Binding-site contacts:
Ligand atom C5 contacts residue VAL40 of chain 1.A at 3.1 Å (hydrophobic).
Ligand atom C8 contacts residue ASP42 of chain 1.A at 3.9 Å.
Ligand atom C9 contacts residue VAL45 of chain 1.A at 3.6 Å (hydrophobic).
Ligand atom O2 contacts residue VAL45 of chain 1.A at 3.9 Å.
Ligand atom C4 contacts residue VAL40 of chain 1.A at 3.6 Å (hydrophobic).
Ligand atom CL2 contacts residue LYS191 of chain 2.A at 3.3 Å.
Ligand atom CL2 contacts residue TRP67 of chain 2.A at 3.8 Å.
Ligand atom C2 contacts residue VAL40 of chain 1.A at 3.5 Å (hydrophobic).
Ligand atom C7 contacts residue VAL40 of chain 1.A at 3.6 Å (hydrophobic).
Ligand atom O2 contacts residue VAL40 of chain 1.A at 3.7 Å.
Ligand atom C6 contacts residue VAL40 of chain 1.A at 3.2 Å (hydrophobic).
Ligand atom CL2 contacts residue ARG193 of chain 2.A at 3.7 Å.
Ligand atom O4 contacts residue TYR75 of chain 2.A at 3.9 Å.
Ligand atom C10 contacts residue ASP42 of chain 1.A at 3.3 Å.
Ligand atom C8 contacts residue VAL40 of chain 1.A at 3.9 Å (hydrophobic).
Ligand atom C8 contacts residue ILE68 of chain 2.A at 3.5 Å (hydrophobic).
Ligand atom N1 contacts residue VAL40 of chain 1.A at 3.0 Å (h-bond).
Ligand atom C12 contacts residue GLN72 of chain 2.A at 3.6 Å.
Ligand atom C10 contacts residue VAL45 of chain 1.A at 3.7 Å (hydrophobic).
Ligand atom C8 contacts residue VAL45 of chain 1.A at 3.7 Å (hydrophobic).
Ligand atom C5 contacts residue ARG193 of chain 2.A at 3.3 Å.
Ligand atom C3 contacts residue VAL40 of chain 1.A at 3.7 Å (hydrophobic).
Ligand atom C4 contacts residue ARG193 of chain 2.A at 3.2 Å.
Ligand atom C11 contacts residue ASP42 of chain 1.A at 3.4 Å.
Ligand atom O2 contacts residue LYS41 of chain 1.A at 3.4 Å.
Ligand atom N2 contacts residue VAL45 of chain 1.A at 3.6 Å.
Ligand atom C1 contacts residue VAL40 of chain 1.A at 3.8 Å (hydrophobic).
Ligand atom O2 contacts residue ILE68 of chain 2.A at 3.3 Å.
Ligand atom CL1 contacts residue GLN71 of chain 2.A at 3.5 Å.
Ligand atom C6 contacts residue ARG193 of chain 2.A at 3.8 Å.
Ligand atom C13 contacts residue GLN72 of chain 2.A at 3.5 Å.
Ligand atom C2 contacts residue TRP67 of chain 2.A at 3.9 Å (hydrophobic).
Ligand atom O2 contacts residue ASP42 of chain 1.A at 2.9 Å (salt-bridge).
Ligand atom N1 contacts residue ILE68 of chain 2.A at 3.4 Å.
Ligand atom O3 contacts residue GLN72 of chain 2.A at 3.7 Å.
Ligand atom C3 contacts residue ARG193 of chain 2.A at 3.7 Å.
Ligand atom C16 contacts residue TYR75 of chain 2.A at 3.4 Å (hydrophobic).
Ligand atom C17 contacts residue VAL45 of chain 1.A at 3.9 Å (hydrophobic).
Ligand atom CL1 contacts residue TRP67 of chain 2.A at 3.5 Å.
Ligand atom C14 contacts residue GLN72 of chain 2.A at 3.7 Å.

A small-molecule ligand and the protein it binds are described below.
Small molecule (SMILES): Cc1c(NC(=O)NC(=O)c2ccc(Cl)cc2Cl)cccc1OCCCCC(=O)O

Sequence of chain 1.A:
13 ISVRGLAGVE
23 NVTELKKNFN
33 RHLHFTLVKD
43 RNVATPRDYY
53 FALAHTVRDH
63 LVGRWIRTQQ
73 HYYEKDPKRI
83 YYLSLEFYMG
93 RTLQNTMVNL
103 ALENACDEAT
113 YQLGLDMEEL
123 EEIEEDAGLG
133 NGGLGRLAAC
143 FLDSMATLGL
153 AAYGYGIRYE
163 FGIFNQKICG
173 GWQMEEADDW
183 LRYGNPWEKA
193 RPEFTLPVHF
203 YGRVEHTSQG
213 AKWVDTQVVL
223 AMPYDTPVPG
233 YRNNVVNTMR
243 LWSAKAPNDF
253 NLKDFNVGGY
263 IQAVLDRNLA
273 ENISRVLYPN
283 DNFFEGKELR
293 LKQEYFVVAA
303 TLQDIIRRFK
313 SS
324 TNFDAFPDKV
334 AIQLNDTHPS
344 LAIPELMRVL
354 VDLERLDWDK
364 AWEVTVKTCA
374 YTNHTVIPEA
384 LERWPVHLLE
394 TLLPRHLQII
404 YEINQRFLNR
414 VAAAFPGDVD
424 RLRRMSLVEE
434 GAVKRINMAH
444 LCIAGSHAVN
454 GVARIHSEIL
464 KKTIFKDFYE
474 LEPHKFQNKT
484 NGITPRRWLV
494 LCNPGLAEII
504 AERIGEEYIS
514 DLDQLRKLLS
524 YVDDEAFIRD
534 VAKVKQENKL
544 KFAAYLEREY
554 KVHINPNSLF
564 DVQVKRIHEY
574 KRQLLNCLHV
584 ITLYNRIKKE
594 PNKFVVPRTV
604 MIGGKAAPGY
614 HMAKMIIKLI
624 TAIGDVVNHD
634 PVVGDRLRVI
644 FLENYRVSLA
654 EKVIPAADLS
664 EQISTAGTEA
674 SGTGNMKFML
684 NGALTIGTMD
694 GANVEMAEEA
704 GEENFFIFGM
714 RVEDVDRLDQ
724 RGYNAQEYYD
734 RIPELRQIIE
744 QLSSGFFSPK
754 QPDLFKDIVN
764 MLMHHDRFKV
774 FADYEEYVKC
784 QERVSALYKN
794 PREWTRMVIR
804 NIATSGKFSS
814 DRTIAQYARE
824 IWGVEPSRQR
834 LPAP

Sequence of chain 2.A:
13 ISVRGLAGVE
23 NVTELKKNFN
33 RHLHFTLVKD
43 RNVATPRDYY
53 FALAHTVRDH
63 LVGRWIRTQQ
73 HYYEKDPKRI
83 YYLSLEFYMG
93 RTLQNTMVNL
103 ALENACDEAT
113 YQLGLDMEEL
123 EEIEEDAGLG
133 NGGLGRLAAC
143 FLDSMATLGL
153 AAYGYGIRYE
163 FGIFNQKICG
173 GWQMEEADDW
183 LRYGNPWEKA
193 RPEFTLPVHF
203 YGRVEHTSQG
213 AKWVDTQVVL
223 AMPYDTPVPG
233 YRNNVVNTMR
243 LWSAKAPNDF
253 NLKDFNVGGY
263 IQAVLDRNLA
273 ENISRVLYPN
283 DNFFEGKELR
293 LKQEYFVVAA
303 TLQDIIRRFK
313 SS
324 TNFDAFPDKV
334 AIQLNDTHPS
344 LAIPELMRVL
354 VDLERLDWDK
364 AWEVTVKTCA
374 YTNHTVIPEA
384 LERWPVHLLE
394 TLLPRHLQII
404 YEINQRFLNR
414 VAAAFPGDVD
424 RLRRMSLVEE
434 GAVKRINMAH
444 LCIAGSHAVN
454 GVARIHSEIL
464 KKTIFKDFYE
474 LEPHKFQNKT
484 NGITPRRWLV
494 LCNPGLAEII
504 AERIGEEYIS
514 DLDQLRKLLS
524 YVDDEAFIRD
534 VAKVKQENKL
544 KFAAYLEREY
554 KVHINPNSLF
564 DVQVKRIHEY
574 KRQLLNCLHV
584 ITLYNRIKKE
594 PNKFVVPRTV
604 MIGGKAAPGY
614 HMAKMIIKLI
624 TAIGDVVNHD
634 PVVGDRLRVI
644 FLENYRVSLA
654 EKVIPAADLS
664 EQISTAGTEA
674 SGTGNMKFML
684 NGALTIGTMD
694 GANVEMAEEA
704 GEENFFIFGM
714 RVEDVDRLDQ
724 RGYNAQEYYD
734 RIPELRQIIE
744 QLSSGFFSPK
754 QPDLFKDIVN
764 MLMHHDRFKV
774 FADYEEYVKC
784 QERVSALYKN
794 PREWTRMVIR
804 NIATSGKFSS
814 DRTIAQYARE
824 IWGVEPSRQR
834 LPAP